This small molecule binds to this protein.
Small molecule (SMILES): Cc1cnc(Nc2ccc(N3CCN(C)CC3)cc2)nc1Nc1cccc(S(=O)(=O)NC(C)(C)C)c1

Sequence of chain 1.C:
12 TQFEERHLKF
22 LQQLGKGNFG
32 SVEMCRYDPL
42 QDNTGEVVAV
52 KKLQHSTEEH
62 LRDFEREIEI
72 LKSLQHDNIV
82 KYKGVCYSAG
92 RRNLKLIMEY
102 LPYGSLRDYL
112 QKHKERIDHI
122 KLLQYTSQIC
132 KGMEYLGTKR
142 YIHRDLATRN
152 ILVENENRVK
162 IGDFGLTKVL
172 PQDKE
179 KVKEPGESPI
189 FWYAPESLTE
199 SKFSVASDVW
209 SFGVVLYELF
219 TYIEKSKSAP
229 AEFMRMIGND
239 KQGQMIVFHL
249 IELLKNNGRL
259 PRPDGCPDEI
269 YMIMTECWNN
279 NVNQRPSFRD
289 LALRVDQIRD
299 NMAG

Sequence of chain 1.D:
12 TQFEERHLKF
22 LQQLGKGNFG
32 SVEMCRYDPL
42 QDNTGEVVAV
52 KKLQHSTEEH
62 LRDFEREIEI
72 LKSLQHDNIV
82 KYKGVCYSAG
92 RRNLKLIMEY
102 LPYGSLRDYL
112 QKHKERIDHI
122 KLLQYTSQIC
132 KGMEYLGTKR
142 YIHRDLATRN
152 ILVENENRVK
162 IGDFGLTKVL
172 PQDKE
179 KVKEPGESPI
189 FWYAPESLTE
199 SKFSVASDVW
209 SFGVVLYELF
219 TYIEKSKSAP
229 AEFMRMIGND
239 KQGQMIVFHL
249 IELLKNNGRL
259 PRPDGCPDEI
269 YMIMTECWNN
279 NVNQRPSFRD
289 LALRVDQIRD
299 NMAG

Binding-site contacts:
Ligand atom N7 contacts residue ASP164 of chain 1.D at 3.5 Å (salt-bridge).
Ligand atom C24 contacts residue ASP164 of chain 1.D at 3.5 Å.
Ligand atom C7 contacts residue TYR101 of chain 1.D at 3.8 Å (hydrophobic).
Ligand atom C18 contacts residue LEU25 of chain 1.D at 3.7 Å (hydrophobic).
Ligand atom N3 contacts residue LEU153 of chain 1.D at 3.5 Å.
Ligand atom C3 contacts residue LEU102 of chain 1.D at 3.6 Å (hydrophobic).
Ligand atom C7 contacts residue LEU102 of chain 1.D at 3.6 Å (hydrophobic).
Ligand atom C7 contacts residue LEU25 of chain 1.D at 3.6 Å (hydrophobic).
Ligand atom O1 contacts residue ASN151 of chain 1.D at 3.3 Å.
Ligand atom N1 contacts residue VAL33 of chain 1.D at 3.5 Å.
Ligand atom C8 contacts residue ARG17 of chain 1.C at 3.5 Å.
Ligand atom C7 contacts residue GLY105 of chain 1.D at 3.6 Å.
Ligand atom O1 contacts residue ASP164 of chain 1.D at 3.5 Å.
Ligand atom C12 contacts residue LEU25 of chain 1.D at 3.2 Å (hydrophobic).
Ligand atom C8 contacts residue GLY105 of chain 1.D at 3.7 Å.
Ligand atom C5 contacts residue ALA50 of chain 1.D at 3.8 Å (hydrophobic).
Ligand atom C11 contacts residue GLY105 of chain 1.D at 3.6 Å.
Ligand atom C25 contacts residue GLY26 of chain 1.D at 3.6 Å.
Ligand atom C8 contacts residue LEU25 of chain 1.D at 3.7 Å (hydrophobic).
Ligand atom C5 contacts residue MET99 of chain 1.D at 3.8 Å (hydrophobic).
Ligand atom C24 contacts residue LYS52 of chain 1.D at 3.7 Å.
Ligand atom C7 contacts residue ARG17 of chain 1.C at 3.8 Å.
Ligand atom C10 contacts residue GLY105 of chain 1.D at 3.7 Å.
Ligand atom N2 contacts residue LEU102 of chain 1.D at 3.0 Å (h-bond).
Ligand atom N4 contacts residue TYR101 of chain 1.D at 3.7 Å.
Ligand atom N4 contacts residue LEU102 of chain 1.D at 2.7 Å (h-bond).
Ligand atom C6 contacts residue LEU102 of chain 1.D at 3.6 Å (hydrophobic).
Ligand atom C9 contacts residue GLY105 of chain 1.D at 3.8 Å.
Ligand atom C1 contacts residue LEU153 of chain 1.D at 3.4 Å (hydrophobic).
Ligand atom C5 contacts residue GLY163 of chain 1.D at 3.8 Å.
Ligand atom C15 contacts residue ARG17 of chain 1.C at 3.5 Å.
Ligand atom C19 contacts residue LEU25 of chain 1.D at 3.6 Å (hydrophobic).
Ligand atom C14 contacts residue ASP109 of chain 1.D at 3.7 Å.
Ligand atom C3 contacts residue ALA50 of chain 1.D at 3.6 Å (hydrophobic).
Ligand atom C4 contacts residue LEU102 of chain 1.D at 3.6 Å (hydrophobic).
Ligand atom C3 contacts residue GLU100 of chain 1.D at 3.4 Å.
Ligand atom C2 contacts residue LEU153 of chain 1.D at 3.5 Å (hydrophobic).
Ligand atom C19 contacts residue GLY26 of chain 1.D at 3.6 Å.
Ligand atom C2 contacts residue ALA50 of chain 1.D at 3.7 Å (hydrophobic).
Ligand atom C6 contacts residue GLY105 of chain 1.D at 3.5 Å.